A small-molecule ligand and the protein it binds are described below.
Small molecule (SMILES): CC(=O)N[C@H]1[C@@H](O[P](=O)(O)O[P](=O)(O)OC[C@H]2O[C@@H](n3ccc(=O)[nH]c3=O)[C@H](O)[C@@H]2O)O[C@H](CO)[C@@H](O)[C@@H]1O

Sequence of chain 1.A:
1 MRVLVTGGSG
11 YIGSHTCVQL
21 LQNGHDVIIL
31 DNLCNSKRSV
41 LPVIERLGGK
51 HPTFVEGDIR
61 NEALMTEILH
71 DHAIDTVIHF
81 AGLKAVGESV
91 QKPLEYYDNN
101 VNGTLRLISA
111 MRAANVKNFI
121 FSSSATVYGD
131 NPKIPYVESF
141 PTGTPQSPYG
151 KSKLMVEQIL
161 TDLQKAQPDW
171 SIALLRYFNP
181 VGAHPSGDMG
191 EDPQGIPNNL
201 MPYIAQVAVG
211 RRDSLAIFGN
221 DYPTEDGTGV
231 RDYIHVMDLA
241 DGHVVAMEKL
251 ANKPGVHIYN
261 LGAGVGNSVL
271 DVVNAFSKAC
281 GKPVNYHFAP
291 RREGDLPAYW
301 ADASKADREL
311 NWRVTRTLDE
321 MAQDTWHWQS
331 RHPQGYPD

Binding-site contacts:
Ligand atom O2 contacts residue PHE218 of chain 1.A at 3.3 Å.
Ligand atom O4' contacts residue NAD1 of chain 1.D at 3.4 Å.
Ligand atom O1B contacts residue ASN179 of chain 1.A at 3.1 Å (h-bond).
Ligand atom O6' contacts residue PHE178 of chain 1.A at 3.4 Å (h-bond).
Ligand atom O4B contacts residue VAL269 of chain 1.A at 3.3 Å.
Ligand atom O3' contacts residue LYS84 of chain 1.A at 3.4 Å (salt-bridge).
Ligand atom O2B contacts residue ARG231 of chain 1.A at 3.1 Å (salt-bridge).
Ligand atom N3 contacts residue LEU215 of chain 1.A at 3.5 Å.
Ligand atom N3 contacts residue PHE218 of chain 1.A at 3.2 Å.
Ligand atom C6 contacts residue LEU200 of chain 1.A at 3.6 Å (hydrophobic).
Ligand atom N2' contacts residue VAL86 of chain 1.A at 3.6 Å.
Ligand atom C5B contacts residue TYR233 of chain 1.A at 3.2 Å (hydrophobic).
Ligand atom O2' contacts residue ASP295 of chain 1.A at 3.1 Å (salt-bridge).
Ligand atom O2 contacts residue ILE217 of chain 1.A at 3.6 Å.
Ligand atom O4B contacts residue LEU200 of chain 1.A at 3.6 Å.
Ligand atom O1A contacts residue ARG292 of chain 1.A at 2.7 Å (salt-bridge).
Ligand atom C2 contacts residue ALA216 of chain 1.A at 3.5 Å (hydrophobic).
Ligand atom C2 contacts residue PHE218 of chain 1.A at 3.5 Å (hydrophobic).
Ligand atom O6' contacts residue SER124 of chain 1.A at 2.7 Å (h-bond).
Ligand atom O5B contacts residue ARG292 of chain 1.A at 3.5 Å (salt-bridge).
Ligand atom C3' contacts residue VAL86 of chain 1.A at 3.3 Å (hydrophobic).
Ligand atom O2 contacts residue ALA216 of chain 1.A at 3.3 Å (h-bond).
Ligand atom C2B contacts residue ARG292 of chain 1.A at 3.6 Å.
Ligand atom PA contacts residue ARG292 of chain 1.A at 3.6 Å.
Ligand atom O3B contacts residue ARG231 of chain 1.A at 3.5 Å (salt-bridge).
Ligand atom O6' contacts residue NAD1 of chain 1.D at 3.2 Å.
Ligand atom O6' contacts residue TYR177 of chain 1.A at 2.9 Å (h-bond).
Ligand atom O3' contacts residue VAL86 of chain 1.A at 2.9 Å.
Ligand atom O1B contacts residue ARG231 of chain 1.A at 3.3 Å.
Ligand atom C6' contacts residue PHE178 of chain 1.A at 2.9 Å (hydrophobic).
Ligand atom O4 contacts residue LEU215 of chain 1.A at 3.6 Å.
Ligand atom O2A contacts residue ASN199 of chain 1.A at 3.5 Å.
Ligand atom C4B contacts residue TYR233 of chain 1.A at 3.6 Å (hydrophobic).
Ligand atom O3A contacts residue ASN179 of chain 1.A at 3.2 Å (h-bond).
Ligand atom C8' contacts residue ARG292 of chain 1.A at 2.7 Å.
Ligand atom N3 contacts residue ALA216 of chain 1.A at 3.0 Å (h-bond).
Ligand atom O2A contacts residue LEU200 of chain 1.A at 3.1 Å (h-bond).
Ligand atom N1 contacts residue LEU200 of chain 1.A at 3.6 Å.
Ligand atom C6' contacts residue NAD1 of chain 1.D at 3.5 Å.
Ligand atom O1B contacts residue TYR299 of chain 1.A at 3.2 Å (h-bond).